Sequence of chain 49.A:
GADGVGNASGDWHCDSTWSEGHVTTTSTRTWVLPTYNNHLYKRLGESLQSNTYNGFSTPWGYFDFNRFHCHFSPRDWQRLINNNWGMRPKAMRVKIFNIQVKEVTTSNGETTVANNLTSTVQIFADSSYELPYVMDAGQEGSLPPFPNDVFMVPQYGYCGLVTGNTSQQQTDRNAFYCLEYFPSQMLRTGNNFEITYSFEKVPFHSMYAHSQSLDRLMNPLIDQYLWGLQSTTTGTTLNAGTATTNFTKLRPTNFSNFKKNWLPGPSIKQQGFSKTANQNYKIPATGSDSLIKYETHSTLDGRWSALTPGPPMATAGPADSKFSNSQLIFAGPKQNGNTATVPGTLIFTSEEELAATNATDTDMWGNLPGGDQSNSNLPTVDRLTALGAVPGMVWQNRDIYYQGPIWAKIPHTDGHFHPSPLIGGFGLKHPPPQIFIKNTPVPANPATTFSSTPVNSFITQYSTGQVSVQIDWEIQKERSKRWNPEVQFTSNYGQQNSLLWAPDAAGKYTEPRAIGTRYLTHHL

The small molecule below binds the protein below.
Small molecule (SMILES): Nc1ncnc2c1ncn2[C@H]1C[C@H](O)[C@@H](COP(=O)(O)O)O1

Binding-site contacts:
Ligand atom N6 contacts residue GLY425 of chain 49.A at 4.1 Å.
Ligand atom C5 contacts residue PRO419 of chain 49.A at 3.7 Å (hydrophobic).
Ligand atom C6 contacts residue SER420 of chain 49.A at 4.3 Å.
Ligand atom C4 contacts residue PRO419 of chain 49.A at 4.2 Å (hydrophobic).
Ligand atom N7 contacts residue PRO419 of chain 49.A at 4.3 Å.
Ligand atom O4' contacts residue HIS418 of chain 49.A at 4.1 Å.
Ligand atom C5 contacts residue PRO203 of chain 49.A at 4.3 Å (hydrophobic).
Ligand atom N1 contacts residue GLY427 of chain 49.A at 2.7 Å (h-bond).
Ligand atom C2' contacts residue PRO203 of chain 49.A at 4.0 Å (hydrophobic).
Ligand atom N9 contacts residue PRO203 of chain 49.A at 4.2 Å.
Ligand atom N6 contacts residue PRO419 of chain 49.A at 3.4 Å (h-bond).
Ligand atom C2 contacts residue PRO419 of chain 49.A at 4.0 Å (hydrophobic).
Ligand atom N9 contacts residue HIS418 of chain 49.A at 4.3 Å.
Ligand atom C2 contacts residue VAL202 of chain 49.A at 4.3 Å (hydrophobic).
Ligand atom O4' contacts residue PRO419 of chain 49.A at 4.3 Å.
Ligand atom N7 contacts residue SER420 of chain 49.A at 3.9 Å.
Ligand atom N7 contacts residue HIS418 of chain 49.A at 4.4 Å.
Ligand atom C6 contacts residue VAL202 of chain 49.A at 3.9 Å (hydrophobic).
Ligand atom O2P contacts residue HIS416 of chain 49.A at 2.8 Å (h-bond).
Ligand atom C6 contacts residue GLY427 of chain 49.A at 3.7 Å.
Ligand atom N1 contacts residue VAL202 of chain 49.A at 3.7 Å.
Ligand atom C6 contacts residue PRO419 of chain 49.A at 3.2 Å (hydrophobic).
Ligand atom N1 contacts residue PRO419 of chain 49.A at 3.5 Å (h-bond).
Ligand atom O5' contacts residue PRO419 of chain 49.A at 3.9 Å.
Ligand atom N6 contacts residue SER420 of chain 49.A at 4.0 Å.
Ligand atom N3 contacts residue PRO419 of chain 49.A at 4.3 Å.
Ligand atom O1P contacts residue HIS416 of chain 49.A at 4.2 Å.
Ligand atom N6 contacts residue PHE426 of chain 49.A at 3.8 Å.
Ligand atom C2 contacts residue GLY427 of chain 49.A at 3.4 Å.
Ligand atom C1' contacts residue HIS418 of chain 49.A at 4.1 Å.
Ligand atom O2P contacts residue PRO419 of chain 49.A at 4.2 Å.
Ligand atom N3 contacts residue PRO203 of chain 49.A at 4.4 Å.
Ligand atom N6 contacts residue VAL202 of chain 49.A at 4.0 Å.
Ligand atom N6 contacts residue GLY427 of chain 49.A at 2.8 Å (h-bond).
Ligand atom C8 contacts residue HIS418 of chain 49.A at 3.7 Å.
Ligand atom C8 contacts residue PRO203 of chain 49.A at 4.4 Å (hydrophobic).
Ligand atom C4 contacts residue PRO203 of chain 49.A at 4.2 Å (hydrophobic).
Ligand atom P contacts residue HIS416 of chain 49.A at 4.0 Å.
Ligand atom C6 contacts residue PRO203 of chain 49.A at 4.4 Å (hydrophobic).
Ligand atom C5 contacts residue SER420 of chain 49.A at 4.3 Å.